The protein below binds the small molecule below.
Small molecule (SMILES): CN(C)c1ccc2c(-c3cc(C(=O)NCCOCCOCCCCCCCl)ccc3C(=O)O)c3ccc(=[N+](C)C)cc-3oc2c1

Sequence of chain 1.A:
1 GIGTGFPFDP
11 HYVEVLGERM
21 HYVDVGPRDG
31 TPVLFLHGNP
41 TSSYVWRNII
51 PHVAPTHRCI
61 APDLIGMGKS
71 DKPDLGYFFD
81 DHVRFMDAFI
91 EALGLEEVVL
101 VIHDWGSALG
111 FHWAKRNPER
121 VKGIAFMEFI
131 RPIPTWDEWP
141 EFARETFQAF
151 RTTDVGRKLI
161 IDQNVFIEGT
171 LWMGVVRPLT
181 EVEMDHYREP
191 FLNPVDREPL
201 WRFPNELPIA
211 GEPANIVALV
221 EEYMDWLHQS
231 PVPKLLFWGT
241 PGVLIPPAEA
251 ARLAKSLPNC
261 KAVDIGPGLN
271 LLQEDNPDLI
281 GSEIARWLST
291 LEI

Binding-site contacts:
Ligand atom C27 contacts residue MET173 of chain 1.A at 3.7 Å (hydrophobic).
Ligand atom N1 contacts residue THR146 of chain 1.A at 3.6 Å.
Ligand atom C20 contacts residue ASP104 of chain 1.A at 1.4 Å.
Ligand atom C contacts residue GLN163 of chain 1.A at 3.1 Å.
Ligand atom C19 contacts residue ASP104 of chain 1.A at 2.4 Å.
Ligand atom C18 contacts residue ASN270 of chain 1.A at 3.6 Å.
Ligand atom C12 contacts residue ALA143 of chain 1.A at 3.7 Å (hydrophobic).
Ligand atom O contacts residue THR170 of chain 1.A at 3.8 Å.
Ligand atom N contacts residue VAL165 of chain 1.A at 3.5 Å.
Ligand atom C28 contacts residue GLY169 of chain 1.A at 3.6 Å.
Ligand atom C32 contacts residue GLU168 of chain 1.A at 3.5 Å.
Ligand atom O contacts residue ALA143 of chain 1.A at 3.3 Å.
Ligand atom C11 contacts residue ALA143 of chain 1.A at 3.7 Å (hydrophobic).
Ligand atom O contacts residue PHE147 of chain 1.A at 3.2 Å.
Ligand atom C3 contacts residue VAL165 of chain 1.A at 3.8 Å (hydrophobic).
Ligand atom C20 contacts residue LEU244 of chain 1.A at 3.9 Å (hydrophobic).
Ligand atom C26 contacts residue GLY169 of chain 1.A at 3.6 Å.
Ligand atom C34 contacts residue VAL165 of chain 1.A at 3.8 Å (hydrophobic).
Ligand atom C2 contacts residue VAL165 of chain 1.A at 3.5 Å (hydrophobic).
Ligand atom O1 contacts residue THR170 of chain 1.A at 3.6 Å.
Ligand atom C21 contacts residue THR146 of chain 1.A at 3.6 Å.
Ligand atom O2 contacts residue THR170 of chain 1.A at 2.9 Å (h-bond).
Ligand atom C17 contacts residue ASN270 of chain 1.A at 3.6 Å.
Ligand atom C15 contacts residue GLY174 of chain 1.A at 3.8 Å.
Ligand atom N2 contacts residue GLU168 of chain 1.A at 3.5 Å (salt-bridge).
Ligand atom C14 contacts residue MET173 of chain 1.A at 3.7 Å (hydrophobic).
Ligand atom C27 contacts residue GLY169 of chain 1.A at 3.8 Å.
Ligand atom C30 contacts residue GLU168 of chain 1.A at 3.4 Å.
Ligand atom C31 contacts residue TRP172 of chain 1.A at 3.6 Å (hydrophobic).
Ligand atom C10 contacts residue THR146 of chain 1.A at 3.8 Å.
Ligand atom C29 contacts residue GLU168 of chain 1.A at 3.3 Å.
Ligand atom C contacts residue LEU159 of chain 1.A at 3.6 Å (hydrophobic).
Ligand atom C13 contacts residue ALA143 of chain 1.A at 3.5 Å (hydrophobic).
Ligand atom O2 contacts residue THR146 of chain 1.A at 3.7 Å.
Ligand atom C29 contacts residue GLY169 of chain 1.A at 3.8 Å.
Ligand atom C18 contacts residue ASP104 of chain 1.A at 3.1 Å.
Ligand atom N contacts residue GLN163 of chain 1.A at 3.9 Å.
Ligand atom C25 contacts residue GLY169 of chain 1.A at 3.5 Å.
Ligand atom C26 contacts residue MET173 of chain 1.A at 3.6 Å (hydrophobic).
Ligand atom C12 contacts residue MET173 of chain 1.A at 3.8 Å (hydrophobic).